Sequence of chain 1.F:
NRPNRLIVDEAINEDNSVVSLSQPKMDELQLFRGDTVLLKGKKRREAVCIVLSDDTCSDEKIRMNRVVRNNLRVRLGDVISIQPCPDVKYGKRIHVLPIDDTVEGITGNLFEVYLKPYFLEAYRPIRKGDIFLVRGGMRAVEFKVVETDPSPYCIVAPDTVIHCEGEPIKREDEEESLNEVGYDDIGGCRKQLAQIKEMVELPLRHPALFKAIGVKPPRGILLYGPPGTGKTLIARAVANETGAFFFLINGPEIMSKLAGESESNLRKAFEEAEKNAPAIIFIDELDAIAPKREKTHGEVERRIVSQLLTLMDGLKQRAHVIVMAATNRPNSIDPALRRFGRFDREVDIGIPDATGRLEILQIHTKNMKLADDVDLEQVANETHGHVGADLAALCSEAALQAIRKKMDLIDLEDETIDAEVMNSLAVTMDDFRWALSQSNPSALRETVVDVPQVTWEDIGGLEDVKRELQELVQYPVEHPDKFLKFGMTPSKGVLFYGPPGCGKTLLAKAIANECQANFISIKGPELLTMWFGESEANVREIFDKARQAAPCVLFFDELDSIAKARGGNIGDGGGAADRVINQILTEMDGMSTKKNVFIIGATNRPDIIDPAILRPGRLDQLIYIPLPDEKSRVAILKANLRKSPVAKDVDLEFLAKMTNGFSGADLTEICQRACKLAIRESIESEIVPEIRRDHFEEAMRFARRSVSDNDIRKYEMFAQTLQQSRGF

Sequence of chain 1.E:
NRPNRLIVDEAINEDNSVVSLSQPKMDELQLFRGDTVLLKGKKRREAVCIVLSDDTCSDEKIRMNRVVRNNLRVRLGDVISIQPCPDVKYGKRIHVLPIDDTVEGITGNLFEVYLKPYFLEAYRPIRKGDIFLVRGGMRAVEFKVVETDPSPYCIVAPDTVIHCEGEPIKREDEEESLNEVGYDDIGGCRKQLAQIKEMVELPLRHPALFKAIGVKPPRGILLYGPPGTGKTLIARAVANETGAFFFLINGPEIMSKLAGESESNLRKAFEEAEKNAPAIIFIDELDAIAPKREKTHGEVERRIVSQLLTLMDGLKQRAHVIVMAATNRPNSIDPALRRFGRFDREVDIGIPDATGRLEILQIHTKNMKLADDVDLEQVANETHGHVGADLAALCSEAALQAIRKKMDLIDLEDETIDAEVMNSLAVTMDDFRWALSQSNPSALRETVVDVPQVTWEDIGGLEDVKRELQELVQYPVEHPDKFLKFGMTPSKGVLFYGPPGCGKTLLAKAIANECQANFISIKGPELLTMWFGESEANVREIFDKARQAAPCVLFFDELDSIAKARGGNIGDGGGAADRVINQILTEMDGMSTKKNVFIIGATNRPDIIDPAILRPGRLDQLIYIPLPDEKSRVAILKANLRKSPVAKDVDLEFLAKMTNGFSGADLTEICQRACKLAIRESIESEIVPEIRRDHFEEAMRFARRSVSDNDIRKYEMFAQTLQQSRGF

Binding-site contacts:
Ligand atom O1B contacts residue MG1 of chain 1.CA at 2.6 Å.
Ligand atom N1 contacts residue ASP205 of chain 1.F at 3.7 Å.
Ligand atom C2 contacts residue LEU253 of chain 1.F at 3.7 Å (hydrophobic).
Ligand atom O2A contacts residue LYS251 of chain 1.F at 3.5 Å (salt-bridge).
Ligand atom C8 contacts residue ALA409 of chain 1.F at 3.5 Å (hydrophobic).
Ligand atom C8 contacts residue GLY408 of chain 1.F at 3.5 Å.
Ligand atom O2A contacts residue THR252 of chain 1.F at 3.4 Å (h-bond).
Ligand atom N7 contacts residue GLY248 of chain 1.F at 3.6 Å.
Ligand atom O3A contacts residue GLY248 of chain 1.F at 3.6 Å.
Ligand atom O2B contacts residue LYS251 of chain 1.F at 2.6 Å (salt-bridge).
Ligand atom N9 contacts residue GLY408 of chain 1.F at 3.7 Å.
Ligand atom N6 contacts residue ILE380 of chain 1.F at 3.8 Å.
Ligand atom O2G contacts residue GLY248 of chain 1.F at 3.4 Å (h-bond).
Ligand atom O2A contacts residue LEU253 of chain 1.F at 3.4 Å (h-bond).
Ligand atom O3B contacts residue LYS251 of chain 1.F at 3.5 Å (salt-bridge).
Ligand atom S1G contacts residue ASN348 of chain 1.F at 2.7 Å (h-bond).
Ligand atom C4 contacts residue LEU253 of chain 1.F at 3.7 Å (hydrophobic).
Ligand atom C1' contacts residue HIS384 of chain 1.F at 3.6 Å.
Ligand atom O3G contacts residue MG1 of chain 1.CA at 2.9 Å.
Ligand atom C2 contacts residue ASP205 of chain 1.F at 3.3 Å.
Ligand atom N1 contacts residue GLY207 of chain 1.F at 3.2 Å (h-bond).
Ligand atom O2B contacts residue THR252 of chain 1.F at 3.7 Å.
Ligand atom N7 contacts residue GLY408 of chain 1.F at 3.5 Å.
Ligand atom C8 contacts residue GLY250 of chain 1.F at 3.8 Å.
Ligand atom O2A contacts residue GLY250 of chain 1.F at 3.1 Å.
Ligand atom C8 contacts residue GLY248 of chain 1.F at 3.4 Å.
Ligand atom O4' contacts residue ALA409 of chain 1.F at 3.4 Å.
Ligand atom N7 contacts residue GLY250 of chain 1.F at 3.4 Å (h-bond).
Ligand atom N3 contacts residue HIS384 of chain 1.F at 3.2 Å (h-bond).
Ligand atom O2B contacts residue THR249 of chain 1.F at 3.6 Å (h-bond).
Ligand atom N6 contacts residue GLY207 of chain 1.F at 3.0 Å (h-bond).
Ligand atom O2G contacts residue PRO247 of chain 1.F at 3.7 Å.
Ligand atom O3B contacts residue GLY248 of chain 1.F at 2.9 Å (h-bond).
Ligand atom N1 contacts residue ILE206 of chain 1.F at 3.8 Å.
Ligand atom O2B contacts residue GLY250 of chain 1.F at 2.8 Å (h-bond).
Ligand atom N7 contacts residue THR249 of chain 1.F at 3.4 Å.
Ligand atom PG contacts residue GLY248 of chain 1.F at 3.7 Å.
Ligand atom O1B contacts residue THR252 of chain 1.F at 2.7 Å (h-bond).
Ligand atom N3 contacts residue LEU253 of chain 1.F at 3.6 Å.
Ligand atom O2' contacts residue HIS384 of chain 1.F at 3.5 Å.

The small molecule below binds the protein below.
Small molecule (SMILES): Nc1ncnc2c1ncn2[C@@H]1O[C@H](COP(=O)(O)OP(=O)(O)OP(O)(O)=S)[C@@H](O)[C@H]1O